The small molecule below binds the protein below.
Small molecule (SMILES): Cc1cn([C@H]2C[C@H](O[P](=O)(O)OC[C@H]3O[C@@H](n4cnc5c(N)ncnc54)C[C@@H]3O[P](=O)(O)OC[C@H]3O[C@@H](n4ccc(N)nc4=O)C[C@@H]3O[P](=O)(O)OC[C@H]3O[C@@H](n4ccc(N)nc4=O)C[C@@H]3O)[C@@H](CO[P](=O)(O)O[C@H]3C[C@H](n4cnc5c(=O)nc(N)[nH]c54)O[C@@H]3CO[P](=O)(O)O[C@H]3C[C@H](n4cnc5c(N)ncnc54)O[C@@H]3CO[P](=O)(O)O[C@H]3C[C@H](n4ccc(N)nc4=O)O[C@@H]3CO)O2)c(=O)[nH]c1=O

Sequence of chain 1.A:
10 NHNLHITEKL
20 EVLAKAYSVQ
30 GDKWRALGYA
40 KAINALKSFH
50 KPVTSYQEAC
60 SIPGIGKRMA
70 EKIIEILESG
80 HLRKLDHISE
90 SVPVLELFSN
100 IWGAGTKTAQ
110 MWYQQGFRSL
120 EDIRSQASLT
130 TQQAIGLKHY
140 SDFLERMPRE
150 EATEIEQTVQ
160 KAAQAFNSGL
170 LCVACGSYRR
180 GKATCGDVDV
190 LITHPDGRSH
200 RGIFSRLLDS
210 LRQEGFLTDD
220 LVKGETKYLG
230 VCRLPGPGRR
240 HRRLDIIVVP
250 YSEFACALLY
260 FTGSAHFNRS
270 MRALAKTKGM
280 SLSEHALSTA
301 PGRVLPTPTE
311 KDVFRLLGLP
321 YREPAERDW

Binding-site contacts:
Ligand atom OP2 contacts residue GLY104 of chain 1.A at 3.5 Å.
Ligand atom C2 contacts residue TYR259 of chain 1.A at 3.3 Å (hydrophobic).
Ligand atom OP2 contacts residue LYS106 of chain 1.A at 2.9 Å (salt-bridge).
Ligand atom O2 contacts residue TYR259 of chain 1.A at 3.1 Å (h-bond).
Ligand atom OP1 contacts residue MG1 of chain 1.H at 2.2 Å.
Ligand atom OP2 contacts residue PPV1 of chain 1.I at 3.2 Å (h-bond).
Ligand atom C4' contacts residue PHE260 of chain 1.A at 3.6 Å (hydrophobic).
Ligand atom OP1 contacts residue TRP101 of chain 1.A at 3.0 Å (h-bond).
Ligand atom O5' contacts residue PPV1 of chain 1.I at 2.8 Å (h-bond).
Ligand atom OP1 contacts residue NA1 of chain 1.F at 2.5 Å (h-bond).
Ligand atom O3' contacts residue TRP101 of chain 1.A at 3.2 Å (h-bond).
Ligand atom O5' contacts residue GLY104 of chain 1.A at 3.4 Å (h-bond).
Ligand atom P contacts residue GLY104 of chain 1.A at 3.6 Å.
Ligand atom OP1 contacts residue ASP186 of chain 1.A at 3.0 Å (salt-bridge).
Ligand atom O3' contacts residue PPV1 of chain 1.I at 2.6 Å (h-bond).
Ligand atom OP1 contacts residue ALA103 of chain 1.A at 3.4 Å (h-bond).
Ligand atom OP1 contacts residue GLY104 of chain 1.A at 2.8 Å (h-bond).
Ligand atom OP1 contacts residue THR107 of chain 1.A at 2.6 Å (h-bond).
Ligand atom OP2 contacts residue THR105 of chain 1.A at 3.2 Å (h-bond).
Ligand atom P contacts residue PPV1 of chain 1.I at 3.0 Å.
Ligand atom OP1 contacts residue PPV1 of chain 1.I at 2.7 Å (h-bond).
Ligand atom OP1 contacts residue GLY102 of chain 1.A at 2.7 Å (h-bond).
Ligand atom O3' contacts residue NA1 of chain 1.E at 2.7 Å (h-bond).
Ligand atom P contacts residue NA1 of chain 1.F at 3.6 Å.
Ligand atom O3' contacts residue THR261 of chain 1.A at 3.6 Å (h-bond).
Ligand atom C4' contacts residue TRP101 of chain 1.A at 3.5 Å (hydrophobic).
Ligand atom O3' contacts residue GLY262 of chain 1.A at 3.5 Å.
Ligand atom OP1 contacts residue ASP188 of chain 1.A at 3.2 Å (salt-bridge).
Ligand atom C5' contacts residue PPV1 of chain 1.I at 3.3 Å.
Ligand atom O3' contacts residue GLY102 of chain 1.A at 3.5 Å.
Ligand atom O3' contacts residue ARG179 of chain 1.A at 3.5 Å (salt-bridge).
Ligand atom P contacts residue NA1 of chain 1.E at 3.0 Å.
Ligand atom N1 contacts residue TYR259 of chain 1.A at 3.5 Å (h-bond).
Ligand atom OP1 contacts residue NA1 of chain 1.E at 2.4 Å (h-bond).
Ligand atom C5' contacts residue GLY104 of chain 1.A at 3.5 Å.
Ligand atom C1' contacts residue TYR259 of chain 1.A at 3.4 Å (hydrophobic).
Ligand atom OP1 contacts residue ARG242 of chain 1.A at 2.9 Å (salt-bridge).
Ligand atom C2' contacts residue TYR259 of chain 1.A at 3.2 Å (hydrophobic).
Ligand atom O2 contacts residue ASN267 of chain 1.A at 3.1 Å (h-bond).
Ligand atom C2' contacts residue ASN267 of chain 1.A at 3.3 Å.